The small molecule below binds the protein below.
Small molecule (SMILES): O=C(O)C[C@H]1C=CC(=O)O1

Binding-site contacts:
Ligand atom O2 contacts residue LYS173 of chain 4.C at 4.2 Å.
Ligand atom C6 contacts residue ARG184 of chain 4.C at 3.6 Å.
Ligand atom C5 contacts residue ARG184 of chain 4.C at 3.4 Å.
Ligand atom C6 contacts residue ILE171 of chain 4.C at 4.2 Å (hydrophobic).
Ligand atom C5 contacts residue ILE171 of chain 4.C at 3.1 Å (hydrophobic).
Ligand atom C4 contacts residue ILE171 of chain 4.C at 3.0 Å (hydrophobic).
Ligand atom C4 contacts residue ALA172 of chain 4.C at 4.2 Å (hydrophobic).
Ligand atom C1 contacts residue GLU168 of chain 4.C at 4.3 Å.
Ligand atom O1 contacts residue ARG188 of chain 4.C at 3.5 Å (salt-bridge).
Ligand atom O6 contacts residue ASP186 of chain 4.C at 3.0 Å (salt-bridge).
Ligand atom C4 contacts residue ASP186 of chain 4.C at 4.1 Å.
Ligand atom O1 contacts residue LYS173 of chain 4.C at 3.8 Å.
Ligand atom O6 contacts residue ARG184 of chain 4.C at 3.0 Å (salt-bridge).
Ligand atom C5 contacts residue ALA172 of chain 4.C at 3.7 Å (hydrophobic).
Ligand atom O3 contacts residue ASP186 of chain 4.C at 3.8 Å.
Ligand atom C3 contacts residue ARG188 of chain 4.C at 4.4 Å.
Ligand atom C3 contacts residue THR169 of chain 4.C at 3.7 Å.
Ligand atom O6 contacts residue LYS173 of chain 4.C at 4.3 Å.
Ligand atom C5 contacts residue PHE185 of chain 4.C at 3.5 Å (hydrophobic).
Ligand atom C2 contacts residue GLU168 of chain 4.C at 3.5 Å.
Ligand atom C1 contacts residue LYS173 of chain 4.C at 3.8 Å.
Ligand atom O6 contacts residue PHE185 of chain 4.C at 3.5 Å.
Ligand atom C6 contacts residue LYS173 of chain 4.C at 4.3 Å.
Ligand atom C6 contacts residue ASP186 of chain 4.C at 3.2 Å.
Ligand atom C6 contacts residue PHE185 of chain 4.C at 3.8 Å (hydrophobic).
Ligand atom O3 contacts residue ARG188 of chain 4.C at 3.9 Å.
Ligand atom O2 contacts residue GLU168 of chain 4.C at 4.1 Å.
Ligand atom C5 contacts residue LYS173 of chain 4.C at 4.5 Å.
Ligand atom C4 contacts residue PHE185 of chain 4.C at 3.6 Å (hydrophobic).
Ligand atom C1 contacts residue ARG188 of chain 4.C at 4.4 Å.
Ligand atom C5 contacts residue ASP186 of chain 4.C at 3.7 Å.
Ligand atom C3 contacts residue GLU168 of chain 4.C at 4.4 Å.
Ligand atom C2 contacts residue ILE171 of chain 4.C at 3.7 Å (hydrophobic).
Ligand atom C2 contacts residue LYS173 of chain 4.C at 4.2 Å.
Ligand atom C4 contacts residue GLU168 of chain 4.C at 4.4 Å.
Ligand atom C2 contacts residue THR169 of chain 4.C at 4.2 Å.
Ligand atom C4 contacts residue THR169 of chain 4.C at 3.4 Å.
Ligand atom C3 contacts residue ILE171 of chain 4.C at 4.0 Å (hydrophobic).
Ligand atom O3 contacts residue LYS173 of chain 4.C at 4.4 Å.
Ligand atom C3 contacts residue ASP186 of chain 4.C at 3.9 Å.

Sequence of chain 4.C:
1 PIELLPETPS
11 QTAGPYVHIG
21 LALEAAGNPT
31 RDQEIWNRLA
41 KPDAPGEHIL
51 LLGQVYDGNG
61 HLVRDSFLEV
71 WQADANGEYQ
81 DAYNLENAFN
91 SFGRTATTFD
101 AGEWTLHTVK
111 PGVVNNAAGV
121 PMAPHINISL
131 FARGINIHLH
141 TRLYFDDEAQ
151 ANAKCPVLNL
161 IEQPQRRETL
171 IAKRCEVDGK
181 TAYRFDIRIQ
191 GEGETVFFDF